Binding-site contacts:
Ligand atom O20 contacts residue GLN280 of chain 1.A at 3.0 Å (h-bond).
Ligand atom C15 contacts residue PHE283 of chain 1.A at 3.7 Å (hydrophobic).
Ligand atom C27 contacts residue LYS272 of chain 1.A at 3.6 Å.
Ligand atom C30 contacts residue LEU189 of chain 1.A at 3.7 Å (hydrophobic).
Ligand atom C10 contacts residue GLY279 of chain 1.A at 3.5 Å.
Ligand atom N13 contacts residue ILE246 of chain 1.A at 3.7 Å.
Ligand atom C11 contacts residue TYR247 of chain 1.A at 3.5 Å (hydrophobic).
Ligand atom C18 contacts residue MET267 of chain 1.A at 3.1 Å (hydrophobic).
Ligand atom O2 contacts residue PHE283 of chain 1.A at 3.4 Å.
Ligand atom C11 contacts residue GLN280 of chain 1.A at 3.7 Å.
Ligand atom C16 contacts residue PHE283 of chain 1.A at 3.6 Å (hydrophobic).
Ligand atom C21 contacts residue MET267 of chain 1.A at 3.8 Å (hydrophobic).
Ligand atom N7 contacts residue MET267 of chain 1.A at 3.7 Å.
Ligand atom C23 contacts residue GLY279 of chain 1.A at 3.8 Å.
Ligand atom C10 contacts residue MET267 of chain 1.A at 3.7 Å (hydrophobic).
Ligand atom C26 contacts residue GLU275 of chain 1.A at 3.5 Å.
Ligand atom C31 contacts residue HIS79 of chain 1.A at 3.6 Å.
Ligand atom C6 contacts residue MET267 of chain 1.A at 3.6 Å (hydrophobic).
Ligand atom C15 contacts residue LEU229 of chain 1.A at 3.6 Å (hydrophobic).
Ligand atom C22 contacts residue ILE246 of chain 1.A at 3.6 Å (hydrophobic).
Ligand atom N9 contacts residue GLY279 of chain 1.A at 3.8 Å.
Ligand atom C5 contacts residue PHE283 of chain 1.A at 3.5 Å (hydrophobic).
Ligand atom N7 contacts residue TYR247 of chain 1.A at 2.6 Å (h-bond).
Ligand atom C19 contacts residue MET267 of chain 1.A at 3.8 Å (hydrophobic).
Ligand atom C21 contacts residue GLY279 of chain 1.A at 3.6 Å.
Ligand atom N17 contacts residue PHE283 of chain 1.A at 3.3 Å.
Ligand atom C24 contacts residue TYR247 of chain 1.A at 3.7 Å (hydrophobic).
Ligand atom C26 contacts residue VAL276 of chain 1.A at 3.7 Å (hydrophobic).
Ligand atom C10 contacts residue TYR247 of chain 1.A at 3.7 Å (hydrophobic).
Ligand atom C27 contacts residue GLU275 of chain 1.A at 3.5 Å.
Ligand atom C22 contacts residue VAL232 of chain 1.A at 3.8 Å (hydrophobic).
Ligand atom C19 contacts residue PHE283 of chain 1.A at 3.4 Å (hydrophobic).
Ligand atom C26 contacts residue LYS272 of chain 1.A at 3.6 Å.
Ligand atom C25 contacts residue PRO266 of chain 1.A at 3.6 Å (hydrophobic).
Ligand atom C6 contacts residue TYR247 of chain 1.A at 3.4 Å (hydrophobic).
Ligand atom N12 contacts residue PHE283 of chain 1.A at 3.5 Å.
Ligand atom C14 contacts residue MET267 of chain 1.A at 3.6 Å (hydrophobic).
Ligand atom C4 contacts residue PHE283 of chain 1.A at 3.6 Å (hydrophobic).
Ligand atom N9 contacts residue MET267 of chain 1.A at 3.5 Å.
Ligand atom N12 contacts residue ILE246 of chain 1.A at 3.5 Å.

This small molecule binds to this protein.
Small molecule (SMILES): C[C@@H]1CCCN1C(=O)c1cnn(C)c1C(=O)Nc1ccn2cc(-c3ccccc3)nc2c1

Sequence of chain 1.A:
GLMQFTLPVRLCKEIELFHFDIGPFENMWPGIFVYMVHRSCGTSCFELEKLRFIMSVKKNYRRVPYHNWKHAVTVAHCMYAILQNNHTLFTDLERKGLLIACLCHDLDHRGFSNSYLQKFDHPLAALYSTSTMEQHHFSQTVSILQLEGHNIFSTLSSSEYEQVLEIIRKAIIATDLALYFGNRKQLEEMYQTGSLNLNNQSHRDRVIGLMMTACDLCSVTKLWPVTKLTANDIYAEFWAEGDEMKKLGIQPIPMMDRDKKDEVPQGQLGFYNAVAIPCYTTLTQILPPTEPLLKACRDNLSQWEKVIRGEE